A protein and the small-molecule ligand that binds it are described below.
Small molecule (SMILES): Nc1ncnc2c1ncn2[C@@H]1O[C@H]([C@@H]2O[C@@H]3[C@H](O[P](=O)(O)O2)[C@@H](CO[P](=O)(O)O[C@H]2[C@@H](O)[C@H](n4cnc5c(N)ncnc54)O[C@@H]2COP(=O)=O)O[C@H]3n2ccc(=O)[nH]c2=O)[C@@H](O[P](=O)(O)OC[C@H]2O[C@@H](n3ccc(=O)[nH]c3=O)[C@H](O)[C@@H]2O)[C@H]1O

Binding-site contacts:
Ligand atom C2' contacts residue LYS143 of chain 18.F at 3.7 Å.
Ligand atom O4' contacts residue GLU140 of chain 18.F at 3.0 Å (salt-bridge).
Ligand atom C4' contacts residue GLU140 of chain 18.F at 3.4 Å.
Ligand atom C3' contacts residue GLU140 of chain 18.F at 3.8 Å.
Ligand atom C5' contacts residue ARG90 of chain 18.F at 4.3 Å.
Ligand atom N9 contacts residue GLU140 of chain 18.F at 4.1 Å.
Ligand atom C2' contacts residue GLU140 of chain 18.F at 3.0 Å.
Ligand atom N9 contacts residue TRP47 of chain 18.F at 3.3 Å.
Ligand atom N1 contacts residue TRP47 of chain 18.F at 3.7 Å.
Ligand atom O2' contacts residue GLU140 of chain 18.F at 2.3 Å (salt-bridge).
Ligand atom N6 contacts residue TRP47 of chain 18.F at 4.2 Å.
Ligand atom N9 contacts residue LYS143 of chain 18.F at 3.2 Å (salt-bridge).
Ligand atom O4' contacts residue LYS143 of chain 18.F at 4.2 Å.
Ligand atom C5 contacts residue TRP47 of chain 18.F at 3.8 Å (hydrophobic).
Ligand atom O3' contacts residue GLU140 of chain 18.F at 4.4 Å.
Ligand atom C4 contacts residue TRP47 of chain 18.F at 3.3 Å (hydrophobic).
Ligand atom O4' contacts residue LYS143 of chain 18.F at 4.4 Å.
Ligand atom C1' contacts residue GLU140 of chain 18.F at 2.7 Å.
Ligand atom N7 contacts residue TRP47 of chain 18.F at 3.6 Å.
Ligand atom C8 contacts residue LYS143 of chain 18.F at 2.7 Å.
Ligand atom C1' contacts residue TRP47 of chain 18.F at 3.7 Å (hydrophobic).
Ligand atom N3 contacts residue TRP47 of chain 18.F at 3.4 Å.
Ligand atom N7 contacts residue LYS143 of chain 18.F at 3.8 Å.
Ligand atom O4' contacts residue TRP47 of chain 18.F at 3.4 Å.
Ligand atom C6 contacts residue TRP47 of chain 18.F at 3.7 Å (hydrophobic).
Ligand atom O2' contacts residue LYS143 of chain 18.F at 3.8 Å.
Ligand atom C8 contacts residue TRP47 of chain 18.F at 3.6 Å (hydrophobic).
Ligand atom C2 contacts residue TRP47 of chain 18.F at 3.4 Å (hydrophobic).
Ligand atom C1' contacts residue LYS143 of chain 18.F at 3.2 Å.

Sequence of chain 18.F:
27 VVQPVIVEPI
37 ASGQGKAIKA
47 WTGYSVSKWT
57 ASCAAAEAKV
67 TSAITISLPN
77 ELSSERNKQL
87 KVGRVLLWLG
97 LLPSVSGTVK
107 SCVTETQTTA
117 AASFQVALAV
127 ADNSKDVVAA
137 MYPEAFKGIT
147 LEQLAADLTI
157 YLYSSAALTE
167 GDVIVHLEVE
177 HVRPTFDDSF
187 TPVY